A protein and the small-molecule ligand that binds it are described below.
Small molecule (SMILES): CC(=O)N[C@H]1[C@H](O[C@H]2[C@H](O)[C@@H](NC(C)=O)CO[C@@H]2CO)O[C@H](CO)[C@@H](O[C@@H]2O[C@H](CO[C@H]3O[C@H](CO[C@H]4O[C@H](CO)[C@@H](O)[C@H](O)[C@@H]4O)[C@@H](O)[C@H](O[C@H]4O[C@H](CO)[C@@H](O)[C@H](O)[C@@H]4O)[C@@H]3O)[C@@H](O)[C@H](O[C@H]3O[C@H](CO)[C@@H](O)[C@H](O)[C@@H]3O)[C@@H]2O)[C@@H]1O

Binding-site contacts:
Ligand atom O6 contacts residue GLU34 of chain 1.I at 4.2 Å.
Ligand atom N2 contacts residue GLU181 of chain 1.I at 3.8 Å.
Ligand atom O4 contacts residue VAL414 of chain 1.I at 3.8 Å.
Ligand atom C6 contacts residue SER179 of chain 1.I at 3.6 Å.
Ligand atom C1 contacts residue ASN232 of chain 1.I at 1.4 Å.
Ligand atom C2 contacts residue ASN232 of chain 1.I at 2.1 Å.
Ligand atom C7 contacts residue PRO182 of chain 1.I at 3.8 Å (hydrophobic).
Ligand atom O7 contacts residue ASN232 of chain 1.I at 3.8 Å.
Ligand atom O5 contacts residue ASN232 of chain 1.I at 2.3 Å (h-bond).
Ligand atom C6 contacts residue NAG1 of chain 1.HB at 3.6 Å.
Ligand atom O6 contacts residue SER179 of chain 1.I at 3.1 Å (h-bond).
Ligand atom O7 contacts residue LYS222 of chain 1.I at 2.9 Å (salt-bridge).
Ligand atom C8 contacts residue ASN232 of chain 1.I at 3.3 Å.
Ligand atom C3 contacts residue ASN232 of chain 1.I at 3.5 Å.
Ligand atom O7 contacts residue VAL414 of chain 1.I at 4.2 Å.
Ligand atom O5 contacts residue NAG1 of chain 1.HB at 3.2 Å.
Ligand atom C7 contacts residue ASN232 of chain 1.I at 3.1 Å.
Ligand atom C5 contacts residue VAL414 of chain 1.I at 3.2 Å (hydrophobic).
Ligand atom O3 contacts residue GLU181 of chain 1.I at 3.4 Å (salt-bridge).
Ligand atom O7 contacts residue PRO182 of chain 1.I at 3.3 Å (h-bond).
Ligand atom C6 contacts residue VAL414 of chain 1.I at 3.1 Å (hydrophobic).
Ligand atom C5 contacts residue NAG1 of chain 1.HB at 4.0 Å.
Ligand atom C7 contacts residue GLU181 of chain 1.I at 3.4 Å.
Ligand atom C8 contacts residue VAL224 of chain 1.I at 3.5 Å (hydrophobic).
Ligand atom O6 contacts residue ASN416 of chain 1.I at 4.2 Å.
Ligand atom O7 contacts residue GLU181 of chain 1.I at 2.7 Å (salt-bridge).
Ligand atom C6 contacts residue GLU181 of chain 1.I at 3.7 Å.
Ligand atom O6 contacts residue VAL414 of chain 1.I at 2.7 Å (h-bond).
Ligand atom C3 contacts residue GLU181 of chain 1.I at 4.2 Å.
Ligand atom C8 contacts residue LYS222 of chain 1.I at 3.4 Å.
Ligand atom C7 contacts residue LYS222 of chain 1.I at 3.6 Å.
Ligand atom N2 contacts residue ASN232 of chain 1.I at 2.6 Å (h-bond).
Ligand atom O5 contacts residue VAL414 of chain 1.I at 4.2 Å.
Ligand atom C5 contacts residue ASN232 of chain 1.I at 3.6 Å.
Ligand atom C4 contacts residue VAL414 of chain 1.I at 4.2 Å (hydrophobic).
Ligand atom C8 contacts residue PRO182 of chain 1.I at 3.4 Å (hydrophobic).
Ligand atom O6 contacts residue SER415 of chain 1.I at 3.8 Å.
Ligand atom O6 contacts residue NAG1 of chain 1.HB at 3.4 Å.
Ligand atom C5 contacts residue GLU181 of chain 1.I at 4.1 Å.
Ligand atom C4 contacts residue ASN232 of chain 1.I at 4.1 Å.

Sequence of chain 1.I:
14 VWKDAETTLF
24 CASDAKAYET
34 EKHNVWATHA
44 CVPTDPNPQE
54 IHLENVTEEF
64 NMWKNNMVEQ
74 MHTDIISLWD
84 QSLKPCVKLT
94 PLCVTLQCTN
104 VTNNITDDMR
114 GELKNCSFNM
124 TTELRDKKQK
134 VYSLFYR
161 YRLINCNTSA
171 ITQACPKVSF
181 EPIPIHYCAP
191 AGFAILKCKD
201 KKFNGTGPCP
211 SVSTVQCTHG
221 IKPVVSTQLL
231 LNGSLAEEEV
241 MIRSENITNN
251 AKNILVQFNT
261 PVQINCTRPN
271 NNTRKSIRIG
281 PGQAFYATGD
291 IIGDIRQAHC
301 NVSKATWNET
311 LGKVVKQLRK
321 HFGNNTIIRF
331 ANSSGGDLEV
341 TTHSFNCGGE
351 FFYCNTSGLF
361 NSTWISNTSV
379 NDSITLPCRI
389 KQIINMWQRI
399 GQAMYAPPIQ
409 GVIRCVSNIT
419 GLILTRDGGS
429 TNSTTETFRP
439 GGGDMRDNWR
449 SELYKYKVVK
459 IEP